Binding-site contacts:
Ligand atom CB contacts residue GLN59 of chain 1.A at 3.5 Å.
Ligand atom CG contacts residue HIS60 of chain 1.A at 3.8 Å.
Ligand atom NE1 contacts residue GLY45 of chain 1.A at 3.5 Å.
Ligand atom CG2 contacts residue ILE86 of chain 1.A at 3.6 Å (hydrophobic).
Ligand atom CG2 contacts residue TYR87 of chain 1.A at 3.6 Å (hydrophobic).
Ligand atom NE1 contacts residue LEU41 of chain 1.A at 2.8 Å (h-bond).
Ligand atom CD1 contacts residue GLN59 of chain 1.A at 3.4 Å.
Ligand atom CD1 contacts residue HIS60 of chain 1.A at 3.6 Å.
Ligand atom CZ2 contacts residue GLY45 of chain 1.A at 3.8 Å.
Ligand atom CE1 contacts residue VAL62 of chain 1.A at 3.9 Å (hydrophobic).
Ligand atom CD1 contacts residue TYR54 of chain 1.A at 3.9 Å (hydrophobic).
Ligand atom CE1 contacts residue VAL80 of chain 1.A at 3.6 Å (hydrophobic).
Ligand atom CG1 contacts residue VAL80 of chain 1.A at 3.7 Å (hydrophobic).
Ligand atom O contacts residue GLN59 of chain 1.A at 3.6 Å.
Ligand atom CD1 contacts residue GLY45 of chain 1.A at 3.9 Å.
Ligand atom CB contacts residue TYR54 of chain 1.A at 3.9 Å (hydrophobic).
Ligand atom CE1 contacts residue HIS60 of chain 1.A at 3.6 Å.
Ligand atom CD2 contacts residue MET49 of chain 1.A at 3.3 Å (hydrophobic).
Ligand atom CA contacts residue GLN59 of chain 1.A at 3.3 Å.
Ligand atom CA contacts residue GLN59 of chain 1.A at 3.6 Å.
Ligand atom CE2 contacts residue GLY45 of chain 1.A at 3.7 Å.
Ligand atom O contacts residue VAL80 of chain 1.A at 3.6 Å.
Ligand atom O contacts residue HIS83 of chain 1.A at 3.4 Å.
Ligand atom O contacts residue HIS83 of chain 1.A at 3.2 Å (h-bond).
Ligand atom O contacts residue TYR87 of chain 1.A at 3.2 Å (h-bond).
Ligand atom CD1 contacts residue GLN59 of chain 1.A at 3.9 Å.
Ligand atom CE2 contacts residue MET49 of chain 1.A at 3.6 Å (hydrophobic).
Ligand atom CE2 contacts residue ILE48 of chain 1.A at 3.8 Å (hydrophobic).
Ligand atom CZ2 contacts residue LEU41 of chain 1.A at 3.6 Å (hydrophobic).
Ligand atom C contacts residue VAL80 of chain 1.A at 3.8 Å (hydrophobic).
Ligand atom N contacts residue GLN59 of chain 1.A at 2.9 Å (h-bond).
Ligand atom CG contacts residue GLN59 of chain 1.A at 3.9 Å.
Ligand atom C contacts residue GLN59 of chain 1.A at 3.6 Å.
Ligand atom CE1 contacts residue ILE48 of chain 1.A at 3.6 Å (hydrophobic).
Ligand atom CB contacts residue MET49 of chain 1.A at 3.7 Å (hydrophobic).
Ligand atom CZ contacts residue ILE48 of chain 1.A at 3.4 Å (hydrophobic).
Ligand atom CE2 contacts residue LEU41 of chain 1.A at 3.5 Å (hydrophobic).
Ligand atom CB contacts residue PHE42 of chain 1.A at 3.8 Å (hydrophobic).
Ligand atom CE2 contacts residue GLY45 of chain 1.A at 3.6 Å.
Ligand atom CE3 contacts residue VAL80 of chain 1.A at 3.9 Å (hydrophobic).

Sequence of chain 1.A:
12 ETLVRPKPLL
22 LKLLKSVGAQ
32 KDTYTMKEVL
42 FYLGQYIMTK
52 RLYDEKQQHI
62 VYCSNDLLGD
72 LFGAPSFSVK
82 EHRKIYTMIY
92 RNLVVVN

This protein binds this small molecule.
Small molecule (SMILES): CC(C)[C@@H](CNC(N)=O)NC(=O)NC[C@H](C)NC(=O)NC[C@H](C)NC(=O)[C@H](CC1=CN=C2C=CC=CC12)NC(=O)[C@H](Cc1ccc(O)cc1)NC(=O)[C@H](CCC(=O)O)NC(=O)[C@H](C)NC(=O)[C@H](Cc1ccccc1)NC(=O)[C@H](CO)NC(=O)[C@@H](N)[C@@H](C)O